Sequence of chain 2.A:
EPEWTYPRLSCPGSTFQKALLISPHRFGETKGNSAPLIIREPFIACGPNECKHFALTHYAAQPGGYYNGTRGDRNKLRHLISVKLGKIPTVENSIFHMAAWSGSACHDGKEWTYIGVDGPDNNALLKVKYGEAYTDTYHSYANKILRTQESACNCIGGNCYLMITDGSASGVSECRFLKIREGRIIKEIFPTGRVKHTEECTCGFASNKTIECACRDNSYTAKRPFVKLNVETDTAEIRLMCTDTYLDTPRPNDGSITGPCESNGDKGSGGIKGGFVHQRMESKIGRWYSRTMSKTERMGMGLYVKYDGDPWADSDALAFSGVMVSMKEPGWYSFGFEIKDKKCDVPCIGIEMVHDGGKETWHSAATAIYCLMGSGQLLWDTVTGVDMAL

Binding-site contacts:
Ligand atom C5 contacts residue TYR82 of chain 2.A at 3.8 Å (hydrophobic).
Ligand atom C2 contacts residue ASN284 of chain 2.A at 2.4 Å.
Ligand atom C1 contacts residue PRO83 of chain 2.A at 3.8 Å (hydrophobic).
Ligand atom C7 contacts residue PRO83 of chain 2.A at 3.8 Å (hydrophobic).
Ligand atom C6 contacts residue TYR82 of chain 2.A at 4.1 Å (hydrophobic).
Ligand atom N2 contacts residue PRO83 of chain 2.A at 2.9 Å (h-bond).
Ligand atom C1 contacts residue ASN284 of chain 2.A at 1.4 Å.
Ligand atom O5 contacts residue TYR82 of chain 2.A at 4.0 Å.
Ligand atom C5 contacts residue ASN284 of chain 2.A at 3.6 Å.
Ligand atom C7 contacts residue ASN284 of chain 2.A at 3.5 Å.
Ligand atom O7 contacts residue ARG84 of chain 2.A at 4.2 Å.
Ligand atom C8 contacts residue TYR82 of chain 2.A at 4.2 Å (hydrophobic).
Ligand atom O7 contacts residue PRO83 of chain 2.A at 3.9 Å.
Ligand atom N2 contacts residue ASN284 of chain 2.A at 2.8 Å (h-bond).
Ligand atom O7 contacts residue LEU85 of chain 2.A at 4.0 Å.
Ligand atom O3 contacts residue GLU79 of chain 2.A at 3.7 Å.
Ligand atom O5 contacts residue ASN284 of chain 2.A at 2.3 Å (h-bond).
Ligand atom C1 contacts residue TYR82 of chain 2.A at 4.1 Å (hydrophobic).
Ligand atom C8 contacts residue ASN284 of chain 2.A at 3.8 Å.
Ligand atom N2 contacts residue ARG84 of chain 2.A at 4.3 Å.
Ligand atom O7 contacts residue ASN284 of chain 2.A at 4.4 Å.
Ligand atom C3 contacts residue PRO83 of chain 2.A at 3.9 Å (hydrophobic).
Ligand atom C3 contacts residue ASN284 of chain 2.A at 3.7 Å.
Ligand atom C8 contacts residue GLU79 of chain 2.A at 4.1 Å.
Ligand atom C2 contacts residue PRO83 of chain 2.A at 3.7 Å (hydrophobic).
Ligand atom C4 contacts residue ASN284 of chain 2.A at 4.2 Å.

The protein below binds the small molecule below.
Small molecule (SMILES): CC(=O)N[C@H]1[C@H](O[C@H]2[C@H](O)[C@@H](NC(C)=O)CO[C@@H]2CO)O[C@H](CO)[C@@H](O[C@@H]2O[C@H](CO[C@H]3O[C@H](CO)[C@@H](O)[C@H](O)[C@@H]3O)[C@@H](O)[C@H](O)[C@@H]2O)[C@@H]1O